A small-molecule ligand and the protein it binds are described below.
Small molecule (SMILES): CC(=O)N[C@@H]1[C@@H](O)[C@H](O)[C@@H](CO)O[C@H]1O

Binding-site contacts:
Ligand atom C3 contacts residue ASN38 of chain 1.E at 3.7 Å.
Ligand atom C5 contacts residue ASN38 of chain 1.E at 3.6 Å.
Ligand atom C1 contacts residue ALA39 of chain 1.E at 4.1 Å (hydrophobic).
Ligand atom C2 contacts residue ASN38 of chain 1.E at 2.4 Å.
Ligand atom O5 contacts residue ASN38 of chain 1.E at 2.3 Å (h-bond).
Ligand atom C5 contacts residue THR318 of chain 1.E at 4.1 Å.
Ligand atom C6 contacts residue LEU52 of chain 1.F at 3.6 Å (hydrophobic).
Ligand atom O5 contacts residue ALA39 of chain 1.E at 4.1 Å.
Ligand atom C7 contacts residue ASN38 of chain 1.E at 3.6 Å.
Ligand atom C4 contacts residue ASN38 of chain 1.E at 4.2 Å.
Ligand atom O6 contacts residue THR318 of chain 1.E at 3.6 Å.
Ligand atom C1 contacts residue ASN38 of chain 1.E at 1.4 Å.
Ligand atom C6 contacts residue THR318 of chain 1.E at 3.9 Å.
Ligand atom N2 contacts residue ASN38 of chain 1.E at 2.8 Å (h-bond).
Ligand atom C6 contacts residue THR40 of chain 1.E at 4.3 Å.
Ligand atom C1 contacts residue THR318 of chain 1.E at 3.5 Å.
Ligand atom O5 contacts residue THR318 of chain 1.E at 2.9 Å (h-bond).
Ligand atom O6 contacts residue LEU52 of chain 1.F at 3.4 Å.
Ligand atom O7 contacts residue ASN38 of chain 1.E at 4.0 Å.
Ligand atom O6 contacts residue ASN49 of chain 1.F at 4.4 Å.

Sequence of chain 1.F:
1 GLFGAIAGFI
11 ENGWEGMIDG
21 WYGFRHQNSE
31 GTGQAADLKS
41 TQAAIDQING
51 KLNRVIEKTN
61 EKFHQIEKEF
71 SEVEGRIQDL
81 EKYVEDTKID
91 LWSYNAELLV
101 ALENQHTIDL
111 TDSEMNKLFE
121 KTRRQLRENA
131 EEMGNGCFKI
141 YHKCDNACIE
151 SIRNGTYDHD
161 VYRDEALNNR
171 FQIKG

Sequence of chain 1.E:
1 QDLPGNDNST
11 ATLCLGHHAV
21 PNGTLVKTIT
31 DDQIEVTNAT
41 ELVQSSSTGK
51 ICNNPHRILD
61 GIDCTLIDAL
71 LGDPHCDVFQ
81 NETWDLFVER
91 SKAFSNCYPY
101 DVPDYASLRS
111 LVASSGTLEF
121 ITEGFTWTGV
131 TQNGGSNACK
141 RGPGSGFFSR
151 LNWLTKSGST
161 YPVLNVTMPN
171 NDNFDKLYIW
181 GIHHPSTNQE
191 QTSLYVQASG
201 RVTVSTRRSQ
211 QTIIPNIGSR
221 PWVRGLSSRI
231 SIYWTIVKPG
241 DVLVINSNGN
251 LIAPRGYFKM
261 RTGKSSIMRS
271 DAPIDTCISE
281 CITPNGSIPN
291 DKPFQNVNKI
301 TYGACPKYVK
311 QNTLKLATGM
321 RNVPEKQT